Sequence of chain 1.D:
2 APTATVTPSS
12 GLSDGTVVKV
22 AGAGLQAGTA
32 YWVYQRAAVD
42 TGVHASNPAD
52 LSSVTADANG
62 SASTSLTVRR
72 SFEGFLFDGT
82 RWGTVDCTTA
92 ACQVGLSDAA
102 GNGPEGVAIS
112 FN

Sequence of chain 1.E:
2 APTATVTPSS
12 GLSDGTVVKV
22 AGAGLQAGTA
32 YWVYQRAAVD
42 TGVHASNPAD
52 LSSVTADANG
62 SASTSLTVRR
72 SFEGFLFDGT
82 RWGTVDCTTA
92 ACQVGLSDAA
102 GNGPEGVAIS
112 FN

This small molecule binds to this protein.
Small molecule (SMILES): C[C@]12CC[C@H]3[C@@H](CCC4=CC(=O)CC[C@@]43C)[C@@H]1CC[C@@H]2OC(=O)CCC(=O)O

Binding-site contacts:
Ligand atom C9 contacts residue PHE78 of chain 1.D at 4.2 Å (hydrophobic).
Ligand atom C21 contacts residue TH21 of chain 1.Q at 3.4 Å.
Ligand atom C1 contacts residue TH21 of chain 1.Q at 3.9 Å.
Ligand atom C18 contacts residue ALA100 of chain 1.D at 4.2 Å (hydrophobic).
Ligand atom C6 contacts residue LEU52 of chain 1.D at 4.3 Å (hydrophobic).
Ligand atom C7 contacts residue PHE78 of chain 1.D at 4.1 Å (hydrophobic).
Ligand atom O24 contacts residue TH21 of chain 1.Q at 3.8 Å.
Ligand atom C12 contacts residue PHE78 of chain 1.D at 3.7 Å (hydrophobic).
Ligand atom O20 contacts residue GLY102 of chain 1.D at 4.0 Å.
Ligand atom C15 contacts residue ASP99 of chain 1.D at 4.0 Å.
Ligand atom C16 contacts residue ASP99 of chain 1.D at 4.1 Å.
Ligand atom C15 contacts residue SER98 of chain 1.D at 3.6 Å.
Ligand atom C8 contacts residue TRP33 of chain 1.D at 3.8 Å (hydrophobic).
Ligand atom C17 contacts residue PHE78 of chain 1.D at 3.7 Å (hydrophobic).
Ligand atom C15 contacts residue PHE78 of chain 1.D at 4.0 Å (hydrophobic).
Ligand atom C22 contacts residue ALA100 of chain 1.D at 3.8 Å (hydrophobic).
Ligand atom C19 contacts residue TH21 of chain 1.Q at 3.8 Å.
Ligand atom C19 contacts residue TRP33 of chain 1.D at 3.6 Å (hydrophobic).
Ligand atom C3 contacts residue PRO49 of chain 1.D at 3.8 Å (hydrophobic).
Ligand atom O3 contacts residue PRO49 of chain 1.D at 3.1 Å.
Ligand atom C4 contacts residue SER47 of chain 1.D at 3.8 Å.
Ligand atom C22 contacts residue TH21 of chain 1.Q at 4.2 Å.
Ligand atom C6 contacts residue TYR35 of chain 1.D at 3.6 Å (hydrophobic).
Ligand atom C7 contacts residue TYR35 of chain 1.D at 3.7 Å (hydrophobic).
Ligand atom C3 contacts residue SER47 of chain 1.D at 3.7 Å.
Ligand atom C4 contacts residue LEU52 of chain 1.D at 4.1 Å (hydrophobic).
Ligand atom C23 contacts residue TH21 of chain 1.Q at 4.1 Å.
Ligand atom C6 contacts residue TRP33 of chain 1.D at 3.5 Å (hydrophobic).
Ligand atom C16 contacts residue PHE78 of chain 1.D at 4.1 Å (hydrophobic).
Ligand atom C7 contacts residue TRP33 of chain 1.D at 4.0 Å (hydrophobic).
Ligand atom O3 contacts residue ASN48 of chain 1.D at 3.7 Å.
Ligand atom O3 contacts residue SER47 of chain 1.D at 3.1 Å.
Ligand atom C2 contacts residue TRP33 of chain 1.E at 4.0 Å (hydrophobic).
Ligand atom C2 contacts residue PRO49 of chain 1.D at 3.8 Å (hydrophobic).
Ligand atom C16 contacts residue GLY102 of chain 1.D at 3.5 Å.
Ligand atom O17 contacts residue PHE78 of chain 1.D at 4.3 Å.
Ligand atom C4 contacts residue TYR35 of chain 1.D at 4.0 Å (hydrophobic).
Ligand atom O20 contacts residue ALA101 of chain 1.D at 3.7 Å.
Ligand atom C1 contacts residue TRP33 of chain 1.E at 3.7 Å (hydrophobic).
Ligand atom C14 contacts residue PHE78 of chain 1.D at 3.9 Å (hydrophobic).